This protein binds this small molecule.
Small molecule (SMILES): CC(=O)N[C@@H]1[C@@H](O)[C@H](O)[C@@H](CO)O[C@H]1O

Binding-site contacts:
Ligand atom C6 contacts residue TYR12 of chain 1.A at 4.0 Å (hydrophobic).
Ligand atom O7 contacts residue ASN45 of chain 1.A at 4.4 Å.
Ligand atom N2 contacts residue ASN45 of chain 1.A at 2.9 Å (h-bond).
Ligand atom C1 contacts residue ASN45 of chain 1.A at 1.4 Å.
Ligand atom O5 contacts residue TYR12 of chain 1.A at 3.6 Å.
Ligand atom C5 contacts residue TYR12 of chain 1.A at 3.9 Å (hydrophobic).
Ligand atom C3 contacts residue ASN45 of chain 1.A at 3.8 Å.
Ligand atom C5 contacts residue ASN45 of chain 1.A at 3.7 Å.
Ligand atom O5 contacts residue ASN45 of chain 1.A at 2.4 Å (h-bond).
Ligand atom C7 contacts residue ASN45 of chain 1.A at 3.9 Å.
Ligand atom C7 contacts residue ASN14 of chain 1.A at 4.3 Å.
Ligand atom C4 contacts residue ASN45 of chain 1.A at 4.2 Å.
Ligand atom N2 contacts residue ASN14 of chain 1.A at 4.3 Å.
Ligand atom C2 contacts residue ASN45 of chain 1.A at 2.5 Å.
Ligand atom C8 contacts residue ASN14 of chain 1.A at 3.4 Å.
Ligand atom C1 contacts residue TYR12 of chain 1.A at 3.6 Å (hydrophobic).

Sequence of chain 1.A:
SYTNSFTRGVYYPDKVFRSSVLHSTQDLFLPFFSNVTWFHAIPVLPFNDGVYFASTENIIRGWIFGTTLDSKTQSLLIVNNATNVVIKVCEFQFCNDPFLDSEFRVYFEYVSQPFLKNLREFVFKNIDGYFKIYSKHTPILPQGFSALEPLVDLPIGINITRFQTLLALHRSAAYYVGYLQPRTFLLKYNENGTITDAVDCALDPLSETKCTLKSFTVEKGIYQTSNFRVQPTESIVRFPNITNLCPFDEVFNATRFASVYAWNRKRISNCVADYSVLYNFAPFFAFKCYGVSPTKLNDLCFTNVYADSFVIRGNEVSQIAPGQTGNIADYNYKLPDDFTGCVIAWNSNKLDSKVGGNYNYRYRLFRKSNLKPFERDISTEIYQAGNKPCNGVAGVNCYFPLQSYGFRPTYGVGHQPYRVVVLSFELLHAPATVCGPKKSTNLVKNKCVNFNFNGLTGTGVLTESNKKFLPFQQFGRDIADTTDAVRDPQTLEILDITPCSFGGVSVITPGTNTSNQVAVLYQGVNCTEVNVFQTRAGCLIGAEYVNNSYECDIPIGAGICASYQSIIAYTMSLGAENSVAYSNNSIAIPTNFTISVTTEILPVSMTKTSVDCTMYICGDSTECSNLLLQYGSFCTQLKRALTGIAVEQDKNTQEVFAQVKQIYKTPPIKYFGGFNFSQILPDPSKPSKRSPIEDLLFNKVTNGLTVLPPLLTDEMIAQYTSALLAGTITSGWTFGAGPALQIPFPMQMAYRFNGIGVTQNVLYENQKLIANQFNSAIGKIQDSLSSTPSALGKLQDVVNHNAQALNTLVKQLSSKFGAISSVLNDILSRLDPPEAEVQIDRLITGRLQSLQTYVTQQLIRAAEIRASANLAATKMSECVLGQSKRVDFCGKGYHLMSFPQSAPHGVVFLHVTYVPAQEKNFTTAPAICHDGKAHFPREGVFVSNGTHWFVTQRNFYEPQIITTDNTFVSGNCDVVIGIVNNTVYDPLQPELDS